Sequence of chain 1.A:
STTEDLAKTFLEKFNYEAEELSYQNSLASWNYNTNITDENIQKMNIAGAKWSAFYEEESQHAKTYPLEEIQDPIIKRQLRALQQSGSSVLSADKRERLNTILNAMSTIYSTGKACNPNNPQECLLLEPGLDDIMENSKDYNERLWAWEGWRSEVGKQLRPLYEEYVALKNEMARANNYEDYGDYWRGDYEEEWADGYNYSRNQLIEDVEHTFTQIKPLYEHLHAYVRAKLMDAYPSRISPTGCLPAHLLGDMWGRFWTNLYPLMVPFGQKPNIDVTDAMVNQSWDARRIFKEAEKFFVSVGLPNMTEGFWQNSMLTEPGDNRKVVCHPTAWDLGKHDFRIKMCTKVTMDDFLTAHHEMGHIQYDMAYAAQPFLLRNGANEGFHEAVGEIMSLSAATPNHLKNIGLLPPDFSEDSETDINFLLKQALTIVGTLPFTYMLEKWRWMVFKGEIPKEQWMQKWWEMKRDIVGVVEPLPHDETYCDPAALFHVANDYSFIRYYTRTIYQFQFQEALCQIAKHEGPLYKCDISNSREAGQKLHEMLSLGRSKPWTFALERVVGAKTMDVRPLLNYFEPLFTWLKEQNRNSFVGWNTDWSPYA

This protein binds this small molecule.
Small molecule (SMILES): CC(=O)N[C@H]1CO[C@H](CO[C@@H]2O[C@@H](C)[C@@H](O)[C@@H](O)[C@@H]2O)[C@@H](O)[C@@H]1O

Binding-site contacts:
Ligand atom C7 contacts residue GLY214 of chain 1.A at 4.4 Å.
Ligand atom C1 contacts residue ASN216 of chain 1.A at 1.5 Å.
Ligand atom C8 contacts residue ASP213 of chain 1.A at 3.8 Å.
Ligand atom C2 contacts residue TRP211 of chain 1.A at 4.1 Å (hydrophobic).
Ligand atom C8 contacts residue TYR215 of chain 1.A at 3.2 Å (hydrophobic).
Ligand atom O5 contacts residue ASN216 of chain 1.A at 2.4 Å (h-bond).
Ligand atom C7 contacts residue ASN216 of chain 1.A at 3.7 Å.
Ligand atom C2 contacts residue ASN216 of chain 1.A at 2.6 Å.
Ligand atom C1 contacts residue TRP211 of chain 1.A at 3.6 Å (hydrophobic).
Ligand atom C8 contacts residue ALA212 of chain 1.A at 3.7 Å (hydrophobic).
Ligand atom O7 contacts residue ASN216 of chain 1.A at 4.0 Å.
Ligand atom C5 contacts residue ASN216 of chain 1.A at 3.6 Å.
Ligand atom N2 contacts residue TRP211 of chain 1.A at 3.4 Å (h-bond).
Ligand atom C4 contacts residue ASN216 of chain 1.A at 4.3 Å.
Ligand atom O7 contacts residue TYR215 of chain 1.A at 4.3 Å.
Ligand atom C8 contacts residue GLY214 of chain 1.A at 3.3 Å.
Ligand atom N2 contacts residue ASN216 of chain 1.A at 3.1 Å (h-bond).
Ligand atom C8 contacts residue TRP211 of chain 1.A at 4.1 Å (hydrophobic).
Ligand atom C7 contacts residue TRP211 of chain 1.A at 4.2 Å (hydrophobic).
Ligand atom C3 contacts residue ASN216 of chain 1.A at 3.9 Å.
Ligand atom C8 contacts residue ASN216 of chain 1.A at 3.9 Å.
Ligand atom N2 contacts residue ALA212 of chain 1.A at 4.4 Å.
Ligand atom N2 contacts residue TYR215 of chain 1.A at 4.3 Å.
Ligand atom C7 contacts residue TYR215 of chain 1.A at 3.8 Å (hydrophobic).
Ligand atom O7 contacts residue GLY214 of chain 1.A at 4.3 Å.